Binding-site contacts:
Ligand atom C6 contacts residue ASP47 of chain 1.A at 3.8 Å.
Ligand atom O3 contacts residue GLN133 of chain 1.A at 3.1 Å (h-bond).
Ligand atom O6 contacts residue TYR48 of chain 1.A at 4.0 Å.
Ligand atom O3 contacts residue PHE142 of chain 1.A at 3.7 Å.
Ligand atom C4 contacts residue ASN135 of chain 1.A at 4.0 Å.
Ligand atom C3 contacts residue ASN135 of chain 1.A at 4.0 Å.
Ligand atom C6 contacts residue ILE52 of chain 1.A at 4.0 Å (hydrophobic).
Ligand atom C3 contacts residue GLN133 of chain 1.A at 4.0 Å.
Ligand atom C1 contacts residue PHE1 of chain 1.A at 3.9 Å (hydrophobic).
Ligand atom O4 contacts residue ASN138 of chain 1.A at 3.6 Å.
Ligand atom O2 contacts residue ILE13 of chain 1.A at 3.7 Å.
Ligand atom C3 contacts residue ASP140 of chain 1.A at 3.2 Å.
Ligand atom C2 contacts residue ASP140 of chain 1.A at 4.0 Å.
Ligand atom C5 contacts residue ILE52 of chain 1.A at 4.1 Å (hydrophobic).
Ligand atom C6 contacts residue TYR48 of chain 1.A at 3.8 Å (hydrophobic).
Ligand atom O5 contacts residue ASP47 of chain 1.A at 3.9 Å.
Ligand atom C7 contacts residue TYR48 of chain 1.A at 3.6 Å (hydrophobic).
Ligand atom O4 contacts residue ILE52 of chain 1.A at 3.7 Å.
Ligand atom C6 contacts residue ASN46 of chain 1.A at 3.3 Å.
Ligand atom O3 contacts residue ASP140 of chain 1.A at 2.7 Å (salt-bridge).
Ligand atom O6 contacts residue ASN46 of chain 1.A at 3.2 Å (h-bond).
Ligand atom O1 contacts residue TYR137 of chain 1.A at 4.1 Å.
Ligand atom C5 contacts residue ILE52 of chain 1.A at 4.0 Å (hydrophobic).
Ligand atom O4 contacts residue ASN135 of chain 1.A at 3.0 Å (h-bond).
Ligand atom O5 contacts residue PHE1 of chain 1.A at 3.2 Å (h-bond).
Ligand atom C4 contacts residue PHE1 of chain 1.A at 3.8 Å (hydrophobic).
Ligand atom C2 contacts residue ILE13 of chain 1.A at 4.1 Å (hydrophobic).
Ligand atom O3 contacts residue ASN135 of chain 1.A at 3.7 Å.
Ligand atom C5 contacts residue PHE1 of chain 1.A at 3.8 Å (hydrophobic).
Ligand atom C6 contacts residue ASP54 of chain 1.A at 3.5 Å.
Ligand atom C4 contacts residue GLN133 of chain 1.A at 3.6 Å.
Ligand atom C4 contacts residue ASP54 of chain 1.A at 3.5 Å.
Ligand atom O4 contacts residue ASP54 of chain 1.A at 2.8 Å (salt-bridge).
Ligand atom O4 contacts residue GLN133 of chain 1.A at 3.3 Å (h-bond).
Ligand atom O6 contacts residue ASP54 of chain 1.A at 2.8 Å (salt-bridge).
Ligand atom C2 contacts residue PHE1 of chain 1.A at 4.0 Å (hydrophobic).
Ligand atom O6 contacts residue ASP47 of chain 1.A at 2.9 Å (salt-bridge).
Ligand atom C6 contacts residue PHE1 of chain 1.A at 3.8 Å (hydrophobic).
Ligand atom O2 contacts residue PHE1 of chain 1.A at 3.0 Å (h-bond).
Ligand atom O6 contacts residue PHE1 of chain 1.A at 2.7 Å (h-bond).

Sequence of chain 1.A:
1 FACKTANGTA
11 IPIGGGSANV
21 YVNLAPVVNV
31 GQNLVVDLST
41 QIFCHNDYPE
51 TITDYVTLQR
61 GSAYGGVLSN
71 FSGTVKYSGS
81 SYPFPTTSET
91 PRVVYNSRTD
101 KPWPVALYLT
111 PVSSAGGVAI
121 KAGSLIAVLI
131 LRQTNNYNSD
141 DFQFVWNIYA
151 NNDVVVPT

This protein binds this small molecule.
Small molecule (SMILES): CO[C@H]1O[C@H](CO[C@H]2O[C@H](CO)[C@@H](O)[C@H](O)[C@@H]2O)[C@@H](O)[C@H](O)[C@@H]1O